A protein and the small-molecule ligand that binds it are described below.
Small molecule (SMILES): CC(=O)N[C@@H]1[C@@H](O)[C@H](O)[C@@H](CO)O[C@H]1O

Sequence of chain 1.D:
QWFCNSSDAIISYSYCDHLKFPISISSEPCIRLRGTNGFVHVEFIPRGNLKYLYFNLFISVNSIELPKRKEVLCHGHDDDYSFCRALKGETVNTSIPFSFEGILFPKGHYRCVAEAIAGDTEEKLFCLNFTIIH

Binding-site contacts:
Ligand atom N2 contacts residue ASN96 of chain 1.D at 3.1 Å (h-bond).
Ligand atom O7 contacts residue ASN96 of chain 1.D at 2.9 Å (h-bond).
Ligand atom O7 contacts residue GLU46 of chain 1.D at 4.0 Å.
Ligand atom O5 contacts residue HIS44 of chain 1.D at 3.7 Å.
Ligand atom O6 contacts residue HIS44 of chain 1.D at 4.1 Å.
Ligand atom O5 contacts residue ASN96 of chain 1.D at 2.4 Å (h-bond).
Ligand atom C5 contacts residue ASN96 of chain 1.D at 3.7 Å.
Ligand atom O7 contacts residue THR94 of chain 1.D at 3.9 Å.
Ligand atom N2 contacts residue GLU46 of chain 1.D at 3.7 Å.
Ligand atom C4 contacts residue ASN96 of chain 1.D at 4.2 Å.
Ligand atom C6 contacts residue HIS44 of chain 1.D at 3.6 Å.
Ligand atom C7 contacts residue GLU46 of chain 1.D at 3.5 Å.
Ligand atom C5 contacts residue GLU46 of chain 1.D at 4.4 Å.
Ligand atom C5 contacts residue HIS44 of chain 1.D at 4.1 Å.
Ligand atom O5 contacts residue GLU46 of chain 1.D at 4.2 Å.
Ligand atom C1 contacts residue GLU46 of chain 1.D at 3.7 Å.
Ligand atom C3 contacts residue ASN96 of chain 1.D at 3.8 Å.
Ligand atom C7 contacts residue ASN96 of chain 1.D at 3.3 Å.
Ligand atom C8 contacts residue GLU46 of chain 1.D at 3.5 Å.
Ligand atom C2 contacts residue GLU46 of chain 1.D at 4.5 Å.
Ligand atom C2 contacts residue ASN96 of chain 1.D at 2.4 Å.
Ligand atom C1 contacts residue ASN96 of chain 1.D at 1.5 Å.